Sequence of chain 1.A:
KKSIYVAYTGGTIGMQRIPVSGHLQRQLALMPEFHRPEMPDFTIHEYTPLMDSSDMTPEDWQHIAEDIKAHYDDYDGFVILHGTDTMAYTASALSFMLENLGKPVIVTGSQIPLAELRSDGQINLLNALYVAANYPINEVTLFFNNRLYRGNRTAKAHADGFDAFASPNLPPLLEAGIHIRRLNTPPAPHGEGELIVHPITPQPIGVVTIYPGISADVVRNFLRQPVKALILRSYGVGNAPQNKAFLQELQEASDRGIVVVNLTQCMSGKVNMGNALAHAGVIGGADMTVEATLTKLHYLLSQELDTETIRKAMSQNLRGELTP

Sequence of chain 1.C:
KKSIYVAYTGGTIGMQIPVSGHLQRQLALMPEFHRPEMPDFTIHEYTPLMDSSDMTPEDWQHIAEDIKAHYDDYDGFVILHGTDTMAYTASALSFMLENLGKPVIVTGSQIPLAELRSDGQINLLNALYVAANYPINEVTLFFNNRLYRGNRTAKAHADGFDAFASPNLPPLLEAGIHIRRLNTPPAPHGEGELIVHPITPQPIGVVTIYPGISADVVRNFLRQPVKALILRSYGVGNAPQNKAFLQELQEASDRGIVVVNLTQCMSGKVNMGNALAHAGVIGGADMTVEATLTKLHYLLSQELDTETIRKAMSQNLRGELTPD

Binding-site contacts:
Ligand atom O contacts residue GLY110 of chain 1.A at 3.4 Å.
Ligand atom O contacts residue ASP79 of chain 1.A at 3.4 Å.
Ligand atom OXT contacts residue ASP112 of chain 1.A at 3.1 Å (salt-bridge).
Ligand atom CG contacts residue SER137 of chain 1.A at 4.0 Å.
Ligand atom OD1 contacts residue SER137 of chain 1.A at 3.5 Å (h-bond).
Ligand atom OD1 contacts residue THR34 of chain 1.A at 2.5 Å (h-bond).
Ligand atom CB contacts residue ASN1 of chain 1.G at 1.4 Å.
Ligand atom CG contacts residue GLY33 of chain 1.A at 4.3 Å.
Ligand atom CA contacts residue ASN1 of chain 1.G at 0.1 Å.
Ligand atom CG contacts residue THR111 of chain 1.A at 3.9 Å.
Ligand atom N contacts residue ASN1 of chain 1.G at 0.2 Å.
Ligand atom N contacts residue ASP112 of chain 1.A at 3.4 Å (salt-bridge).
Ligand atom CB contacts residue EDO1 of chain 1.I at 3.9 Å.
Ligand atom OD1 contacts residue ASN1 of chain 1.G at 3.1 Å (h-bond).
Ligand atom C contacts residue SER80 of chain 1.A at 3.4 Å.
Ligand atom OD1 contacts residue GLY33 of chain 1.A at 4.1 Å.
Ligand atom O contacts residue ASN1 of chain 1.G at 0.1 Å (h-bond).
Ligand atom OXT contacts residue SER80 of chain 1.A at 2.5 Å (h-bond).
Ligand atom C contacts residue ASN1 of chain 1.G at 0.2 Å.
Ligand atom OXT contacts residue GLY110 of chain 1.A at 3.5 Å.
Ligand atom CG contacts residue ASN1 of chain 1.G at 2.6 Å.
Ligand atom O contacts residue THR34 of chain 1.A at 4.0 Å.
Ligand atom CB contacts residue THR34 of chain 1.A at 2.4 Å.
Ligand atom C contacts residue ASP112 of chain 1.A at 4.3 Å.
Ligand atom CA contacts residue THR34 of chain 1.A at 3.4 Å.
Ligand atom OD1 contacts residue THR111 of chain 1.A at 2.9 Å (h-bond).
Ligand atom C contacts residue THR111 of chain 1.A at 4.0 Å.
Ligand atom O contacts residue SER80 of chain 1.A at 2.8 Å (h-bond).
Ligand atom C contacts residue ASP79 of chain 1.A at 4.3 Å.
Ligand atom OD1 contacts residue GLY110 of chain 1.A at 3.4 Å.
Ligand atom OXT contacts residue ASN1 of chain 1.G at 0.6 Å (h-bond).
Ligand atom OXT contacts residue SER81 of chain 1.A at 4.2 Å.
Ligand atom CG contacts residue THR34 of chain 1.A at 1.4 Å.
Ligand atom CB contacts residue THR111 of chain 1.A at 3.9 Å.
Ligand atom OXT contacts residue THR111 of chain 1.A at 3.4 Å (h-bond).
Ligand atom O contacts residue GLY33 of chain 1.A at 3.5 Å.
Ligand atom N contacts residue ASN266 of chain 1.C at 3.7 Å.
Ligand atom C contacts residue THR34 of chain 1.A at 4.3 Å.
Ligand atom N contacts residue EDO1 of chain 1.I at 4.3 Å.
Ligand atom C contacts residue GLY110 of chain 1.A at 3.6 Å.

A small-molecule ligand and the protein it binds are described below.
Small molecule (SMILES): N[C@@H](CC(=O)O)C(=O)O